A protein and the small-molecule ligand that binds it are described below.
Small molecule (SMILES): Cc1nc2c(-c3ccc(Cl)cc3)nc3ccccc3c2c(=O)n1CC(=O)O

Binding-site contacts:
Ligand atom C1 contacts residue PHE123 of chain 1.A at 3.7 Å (hydrophobic).
Ligand atom C22 contacts residue TRP21 of chain 1.A at 3.7 Å (hydrophobic).
Ligand atom C24 contacts residue TYR49 of chain 1.A at 3.8 Å (hydrophobic).
Ligand atom O25 contacts residue TYR49 of chain 1.A at 2.7 Å (h-bond).
Ligand atom C5 contacts residue GLN50 of chain 1.A at 3.3 Å.
Ligand atom C20 contacts residue TRP21 of chain 1.A at 3.5 Å (hydrophobic).
Ligand atom O21 contacts residue TYR49 of chain 1.A at 3.3 Å.
Ligand atom C3 contacts residue VAL48 of chain 1.A at 3.5 Å (hydrophobic).
Ligand atom C7 contacts residue PHE123 of chain 1.A at 3.8 Å (hydrophobic).
Ligand atom C23 contacts residue TRP21 of chain 1.A at 3.5 Å (hydrophobic).
Ligand atom C8 contacts residue TRP21 of chain 1.A at 3.8 Å (hydrophobic).
Ligand atom O26 contacts residue HIS111 of chain 1.A at 3.3 Å (h-bond).
Ligand atom C3 contacts residue TRP21 of chain 1.A at 3.7 Å (hydrophobic).
Ligand atom C2 contacts residue PHE123 of chain 1.A at 3.5 Å (hydrophobic).
Ligand atom C8 contacts residue PHE123 of chain 1.A at 3.8 Å (hydrophobic).
Ligand atom C6 contacts residue GLN50 of chain 1.A at 3.5 Å.
Ligand atom O26 contacts residue TRP112 of chain 1.A at 2.9 Å (h-bond).
Ligand atom C24 contacts residue HIS111 of chain 1.A at 3.2 Å.
Ligand atom O21 contacts residue TRP21 of chain 1.A at 3.3 Å (h-bond).
Ligand atom N19 contacts residue TRP21 of chain 1.A at 3.6 Å.
Ligand atom C24 contacts residue NAP1 of chain 1.B at 3.5 Å.
Ligand atom C15 contacts residue TRP220 of chain 1.A at 3.3 Å (hydrophobic).
Ligand atom C1 contacts residue TRP21 of chain 1.A at 3.7 Å (hydrophobic).
Ligand atom C10 contacts residue PHE123 of chain 1.A at 3.8 Å (hydrophobic).
Ligand atom C5 contacts residue VAL48 of chain 1.A at 3.2 Å (hydrophobic).
Ligand atom N18 contacts residue TRP21 of chain 1.A at 3.4 Å.
Ligand atom N9 contacts residue PHE123 of chain 1.A at 3.7 Å.
Ligand atom O26 contacts residue NAP1 of chain 1.B at 3.6 Å (h-bond).
Ligand atom C22 contacts residue CYS299 of chain 1.A at 3.6 Å (hydrophobic).
Ligand atom O25 contacts residue HIS111 of chain 1.A at 2.6 Å (h-bond).
Ligand atom C17 contacts residue TRP21 of chain 1.A at 3.2 Å (hydrophobic).
Ligand atom C7 contacts residue TRP21 of chain 1.A at 3.5 Å (hydrophobic).
Ligand atom C11 contacts residue TRP220 of chain 1.A at 3.8 Å (hydrophobic).
Ligand atom CL1 contacts residue TRP220 of chain 1.A at 3.5 Å.
Ligand atom O25 contacts residue NAP1 of chain 1.B at 3.0 Å.
Ligand atom C12 contacts residue TRP220 of chain 1.A at 3.6 Å (hydrophobic).
Ligand atom C16 contacts residue TRP220 of chain 1.A at 3.0 Å (hydrophobic).
Ligand atom C13 contacts residue TRP220 of chain 1.A at 3.6 Å (hydrophobic).
Ligand atom C14 contacts residue TRP220 of chain 1.A at 3.3 Å (hydrophobic).
Ligand atom O21 contacts residue VAL48 of chain 1.A at 3.6 Å.

Sequence of chain 1.A:
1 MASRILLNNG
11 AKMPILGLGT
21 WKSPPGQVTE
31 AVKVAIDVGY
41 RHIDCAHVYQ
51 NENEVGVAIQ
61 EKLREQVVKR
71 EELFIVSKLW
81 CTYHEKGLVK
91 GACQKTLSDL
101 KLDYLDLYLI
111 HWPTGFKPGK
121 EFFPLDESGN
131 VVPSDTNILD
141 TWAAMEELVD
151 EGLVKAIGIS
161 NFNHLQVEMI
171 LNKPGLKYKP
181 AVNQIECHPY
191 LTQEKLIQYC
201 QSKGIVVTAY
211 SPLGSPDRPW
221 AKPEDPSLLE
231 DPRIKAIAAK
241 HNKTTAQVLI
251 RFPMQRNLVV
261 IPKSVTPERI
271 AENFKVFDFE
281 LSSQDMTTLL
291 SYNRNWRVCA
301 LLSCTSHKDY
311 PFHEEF